Sequence of chain 1.E:
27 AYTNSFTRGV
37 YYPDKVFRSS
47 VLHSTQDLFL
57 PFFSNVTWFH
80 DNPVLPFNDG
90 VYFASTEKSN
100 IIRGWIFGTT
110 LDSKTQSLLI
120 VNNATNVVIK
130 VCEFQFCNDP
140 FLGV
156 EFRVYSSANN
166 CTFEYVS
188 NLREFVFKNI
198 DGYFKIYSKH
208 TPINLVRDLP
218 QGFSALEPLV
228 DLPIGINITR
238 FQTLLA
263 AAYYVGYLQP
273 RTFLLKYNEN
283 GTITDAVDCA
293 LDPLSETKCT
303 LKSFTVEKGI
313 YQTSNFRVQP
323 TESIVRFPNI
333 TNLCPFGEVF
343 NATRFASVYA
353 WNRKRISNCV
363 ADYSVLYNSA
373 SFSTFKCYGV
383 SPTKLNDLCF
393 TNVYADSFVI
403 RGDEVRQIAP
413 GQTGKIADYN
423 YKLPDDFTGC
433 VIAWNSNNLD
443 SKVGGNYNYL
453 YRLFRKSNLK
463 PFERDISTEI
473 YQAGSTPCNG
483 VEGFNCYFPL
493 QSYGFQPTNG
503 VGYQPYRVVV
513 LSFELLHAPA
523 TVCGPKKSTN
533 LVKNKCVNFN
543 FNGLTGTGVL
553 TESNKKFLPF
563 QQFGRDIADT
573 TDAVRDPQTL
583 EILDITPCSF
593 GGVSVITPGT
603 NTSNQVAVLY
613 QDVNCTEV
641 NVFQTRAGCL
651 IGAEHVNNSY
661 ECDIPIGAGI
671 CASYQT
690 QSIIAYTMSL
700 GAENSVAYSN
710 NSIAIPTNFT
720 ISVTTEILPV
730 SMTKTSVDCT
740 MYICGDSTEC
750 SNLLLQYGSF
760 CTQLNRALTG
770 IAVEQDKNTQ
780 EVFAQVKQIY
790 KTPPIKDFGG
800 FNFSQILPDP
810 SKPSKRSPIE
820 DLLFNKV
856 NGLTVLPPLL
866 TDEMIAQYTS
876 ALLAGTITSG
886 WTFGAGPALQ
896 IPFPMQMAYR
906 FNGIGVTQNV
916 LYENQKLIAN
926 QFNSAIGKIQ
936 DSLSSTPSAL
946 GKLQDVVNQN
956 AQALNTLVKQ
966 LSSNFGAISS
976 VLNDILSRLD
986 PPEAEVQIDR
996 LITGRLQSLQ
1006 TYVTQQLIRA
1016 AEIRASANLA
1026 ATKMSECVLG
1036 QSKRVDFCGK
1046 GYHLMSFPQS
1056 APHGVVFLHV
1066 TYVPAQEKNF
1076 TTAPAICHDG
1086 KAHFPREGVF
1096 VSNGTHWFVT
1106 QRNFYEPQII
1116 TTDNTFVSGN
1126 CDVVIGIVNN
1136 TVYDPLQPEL

Binding-site contacts:
Ligand atom O5 contacts residue ASN1134 of chain 1.E at 2.2 Å (h-bond).
Ligand atom C3 contacts residue ASN1134 of chain 1.E at 3.8 Å.
Ligand atom C2 contacts residue ASN1134 of chain 1.E at 2.5 Å.
Ligand atom O7 contacts residue ASN1134 of chain 1.E at 3.8 Å.
Ligand atom C1 contacts residue ASN1134 of chain 1.E at 1.4 Å.
Ligand atom C5 contacts residue ASN1134 of chain 1.E at 3.6 Å.
Ligand atom C7 contacts residue ASN1134 of chain 1.E at 3.6 Å.
Ligand atom C4 contacts residue ASN1134 of chain 1.E at 4.2 Å.
Ligand atom C8 contacts residue ILE1132 of chain 1.E at 3.4 Å (hydrophobic).
Ligand atom N2 contacts residue ASN1134 of chain 1.E at 3.0 Å (h-bond).

This protein binds this small molecule.
Small molecule (SMILES): CC(=O)N[C@H]1[C@H](O[C@H]2[C@H](O)[C@@H](NC(C)=O)CO[C@@H]2CO)O[C@H](CO)[C@@H](O)[C@@H]1O